Sequence of chain 2.A:
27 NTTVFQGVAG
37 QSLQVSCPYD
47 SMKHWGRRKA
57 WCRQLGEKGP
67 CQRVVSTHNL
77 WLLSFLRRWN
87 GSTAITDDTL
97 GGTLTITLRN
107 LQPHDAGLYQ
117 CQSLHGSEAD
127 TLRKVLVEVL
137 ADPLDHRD

The protein below binds the small molecule below.
Small molecule (SMILES): CC(=O)N[C@@H]1[C@@H](O)[C@H](O)[C@@H](CO)O[C@H]1O

Binding-site contacts:
Ligand atom C6 contacts residue ARG69 of chain 2.A at 4.5 Å.
Ligand atom C4 contacts residue ARG69 of chain 2.A at 3.9 Å.
Ligand atom O6 contacts residue VAL70 of chain 2.A at 4.1 Å.
Ligand atom C4 contacts residue ASN86 of chain 2.A at 4.2 Å.
Ligand atom O6 contacts residue GLN68 of chain 2.A at 3.6 Å.
Ligand atom C2 contacts residue VAL70 of chain 2.A at 3.7 Å (hydrophobic).
Ligand atom C1 contacts residue ASN86 of chain 2.A at 1.4 Å.
Ligand atom C3 contacts residue ASN86 of chain 2.A at 3.8 Å.
Ligand atom C5 contacts residue ARG69 of chain 2.A at 4.3 Å.
Ligand atom O5 contacts residue VAL70 of chain 2.A at 3.7 Å.
Ligand atom C7 contacts residue VAL70 of chain 2.A at 4.2 Å (hydrophobic).
Ligand atom C7 contacts residue ASN86 of chain 2.A at 3.5 Å.
Ligand atom O5 contacts residue ARG69 of chain 2.A at 4.0 Å.
Ligand atom O7 contacts residue VAL70 of chain 2.A at 3.7 Å.
Ligand atom C1 contacts residue VAL70 of chain 2.A at 3.4 Å (hydrophobic).
Ligand atom O6 contacts residue ARG69 of chain 2.A at 3.4 Å (salt-bridge).
Ligand atom C2 contacts residue ASN86 of chain 2.A at 2.5 Å.
Ligand atom C5 contacts residue ASN86 of chain 2.A at 3.7 Å.
Ligand atom O7 contacts residue ASN86 of chain 2.A at 3.8 Å.
Ligand atom C2 contacts residue ARG69 of chain 2.A at 4.2 Å.
Ligand atom N2 contacts residue VAL70 of chain 2.A at 4.2 Å.
Ligand atom O5 contacts residue ASN86 of chain 2.A at 2.4 Å (h-bond).
Ligand atom N2 contacts residue ASN86 of chain 2.A at 2.9 Å (h-bond).